A protein and the small-molecule ligand that binds it are described below.
Small molecule (SMILES): C[C@H](CCC(=O)O)[C@H]1CC[C@H]2[C@@H]3CC[C@@H]4C[C@H](O)CC[C@]4(C)[C@H]3Cc3nnnn3[C@]12C

Sequence of chain 1.A:
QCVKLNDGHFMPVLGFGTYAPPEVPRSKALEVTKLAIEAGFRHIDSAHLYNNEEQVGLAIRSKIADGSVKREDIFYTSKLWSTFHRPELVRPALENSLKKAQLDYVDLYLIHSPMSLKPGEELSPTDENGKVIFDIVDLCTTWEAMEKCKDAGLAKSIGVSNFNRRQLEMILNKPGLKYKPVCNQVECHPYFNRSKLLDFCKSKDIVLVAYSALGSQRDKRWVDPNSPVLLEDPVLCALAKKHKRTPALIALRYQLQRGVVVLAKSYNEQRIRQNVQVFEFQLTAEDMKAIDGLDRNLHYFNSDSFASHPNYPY

Binding-site contacts:
Ligand atom CAJ contacts residue VAL140 of chain 1.A at 3.8 Å (hydrophobic).
Ligand atom CAV contacts residue PHE314 of chain 1.A at 3.5 Å (hydrophobic).
Ligand atom CAG contacts residue TRP230 of chain 1.A at 3.8 Å (hydrophobic).
Ligand atom NAO contacts residue TRP230 of chain 1.A at 3.5 Å.
Ligand atom CAI contacts residue PHE309 of chain 1.A at 3.5 Å (hydrophobic).
Ligand atom CAN contacts residue TRP230 of chain 1.A at 3.7 Å (hydrophobic).
Ligand atom CAE contacts residue TRP230 of chain 1.A at 3.8 Å (hydrophobic).
Ligand atom CAY contacts residue NAP1 of chain 1.C at 3.4 Å.
Ligand atom CAR contacts residue TRP230 of chain 1.A at 3.8 Å (hydrophobic).
Ligand atom NAT contacts residue TRP230 of chain 1.A at 3.5 Å.
Ligand atom CAF contacts residue LEU57 of chain 1.A at 4.0 Å (hydrophobic).
Ligand atom OBD contacts residue TYR58 of chain 1.A at 3.1 Å (h-bond).
Ligand atom CAX contacts residue SER132 of chain 1.A at 3.5 Å.
Ligand atom NBC contacts residue TRP230 of chain 1.A at 3.8 Å.
Ligand atom OBD contacts residue NAP1 of chain 1.C at 3.1 Å.
Ligand atom CAI contacts residue TRP230 of chain 1.A at 3.6 Å (hydrophobic).
Ligand atom NAO contacts residue PHE309 of chain 1.A at 3.8 Å.
Ligand atom NAW contacts residue PHE314 of chain 1.A at 4.1 Å.
Ligand atom CAE contacts residue TYR27 of chain 1.A at 3.7 Å (hydrophobic).
Ligand atom CBE contacts residue TYR58 of chain 1.A at 3.1 Å (hydrophobic).
Ligand atom NAT contacts residue PHE309 of chain 1.A at 3.8 Å.
Ligand atom OBB contacts residue HIS120 of chain 1.A at 3.0 Å (h-bond).
Ligand atom CAQ contacts residue VAL140 of chain 1.A at 4.0 Å (hydrophobic).
Ligand atom OBD contacts residue TYR27 of chain 1.A at 3.7 Å.
Ligand atom OBB contacts residue NAP1 of chain 1.C at 2.9 Å.
Ligand atom CAQ contacts residue SER313 of chain 1.A at 3.2 Å.
Ligand atom CAS contacts residue LEU57 of chain 1.A at 3.5 Å (hydrophobic).
Ligand atom CAB contacts residue SER132 of chain 1.A at 3.3 Å.
Ligand atom NAW contacts residue TRP230 of chain 1.A at 3.5 Å.
Ligand atom OBB contacts residue TYR58 of chain 1.A at 2.5 Å (h-bond).
Ligand atom CBE contacts residue NAP1 of chain 1.C at 3.2 Å.
Ligand atom CAD contacts residue SER132 of chain 1.A at 3.8 Å.
Ligand atom CAZ contacts residue TRP230 of chain 1.A at 3.7 Å (hydrophobic).
Ligand atom CAH contacts residue PHE309 of chain 1.A at 3.9 Å (hydrophobic).
Ligand atom CAK contacts residue PHE314 of chain 1.A at 3.8 Å (hydrophobic).
Ligand atom CAQ contacts residue TRP230 of chain 1.A at 4.0 Å (hydrophobic).
Ligand atom CAM contacts residue TRP230 of chain 1.A at 3.7 Å (hydrophobic).
Ligand atom CAK contacts residue TRP89 of chain 1.A at 3.6 Å (hydrophobic).
Ligand atom CAR contacts residue SER132 of chain 1.A at 3.3 Å.
Ligand atom CAJ contacts residue SER313 of chain 1.A at 3.3 Å.